The protein below binds the small molecule below.
Small molecule (SMILES): COc1ccccc1Oc1cccc(CN2CCC3(CC2)C(=O)NCN3CCc2ccccc2)c1

Binding-site contacts:
Ligand atom C14 contacts residue GLU313 of chain 1.D at 3.4 Å.
Ligand atom C25 contacts residue PHE281 of chain 1.D at 3.4 Å (hydrophobic).
Ligand atom C26 contacts residue GLU313 of chain 1.D at 3.3 Å.
Ligand atom C2 contacts residue VAL136 of chain 1.D at 3.7 Å (hydrophobic).
Ligand atom C4 contacts residue SER137 of chain 1.D at 3.6 Å.
Ligand atom C26 contacts residue THR309 of chain 1.D at 3.0 Å.
Ligand atom C5 contacts residue SER137 of chain 1.D at 3.6 Å.
Ligand atom C28 contacts residue PHE281 of chain 1.D at 3.0 Å (hydrophobic).
Ligand atom C27 contacts residue THR312 of chain 1.D at 2.7 Å.
Ligand atom C18 contacts residue GLU313 of chain 1.D at 3.6 Å.
Ligand atom C12 contacts residue GLN118 of chain 1.D at 3.5 Å.
Ligand atom C20 contacts residue TYR199 of chain 1.D at 3.6 Å (hydrophobic).
Ligand atom C23 contacts residue LEU285 of chain 1.D at 3.5 Å (hydrophobic).
Ligand atom C18 contacts residue TYR140 of chain 1.D at 3.6 Å (hydrophobic).
Ligand atom C6 contacts residue TYR140 of chain 1.D at 3.4 Å (hydrophobic).
Ligand atom C4 contacts residue TYR199 of chain 1.D at 3.3 Å (hydrophobic).
Ligand atom C11 contacts residue GLU313 of chain 1.D at 3.1 Å.
Ligand atom C11 contacts residue TYR69 of chain 1.D at 3.7 Å (hydrophobic).
Ligand atom C12 contacts residue GLU313 of chain 1.D at 3.5 Å.
Ligand atom C25 contacts residue THR309 of chain 1.D at 3.4 Å.
Ligand atom C13 contacts residue GLN118 of chain 1.D at 3.6 Å.
Ligand atom C5 contacts residue TYR140 of chain 1.D at 3.7 Å (hydrophobic).
Ligand atom N1 contacts residue GLU313 of chain 1.D at 3.0 Å (salt-bridge).
Ligand atom C1 contacts residue TRP126 of chain 1.D at 3.5 Å (hydrophobic).
Ligand atom C19 contacts residue GLU313 of chain 1.D at 3.4 Å.
Ligand atom C26 contacts residue PHE281 of chain 1.D at 3.3 Å (hydrophobic).
Ligand atom O1 contacts residue GLN118 of chain 1.D at 3.0 Å (h-bond).
Ligand atom C8 contacts residue GLN118 of chain 1.D at 3.7 Å.
Ligand atom C24 contacts residue LEU285 of chain 1.D at 3.8 Å (hydrophobic).
Ligand atom C27 contacts residue THR309 of chain 1.D at 3.6 Å.
Ligand atom C1 contacts residue GLN118 of chain 1.D at 3.2 Å.
Ligand atom C28 contacts residue LEU285 of chain 1.D at 3.6 Å (hydrophobic).
Ligand atom O3 contacts residue TYR199 of chain 1.D at 2.9 Å (h-bond).
Ligand atom C28 contacts residue THR312 of chain 1.D at 3.7 Å.
Ligand atom C9 contacts residue GLN118 of chain 1.D at 3.5 Å.
Ligand atom C29 contacts residue LEU285 of chain 1.D at 3.3 Å (hydrophobic).
Ligand atom C27 contacts residue PHE281 of chain 1.D at 3.2 Å (hydrophobic).
Ligand atom C26 contacts residue THR312 of chain 1.D at 3.4 Å.
Ligand atom C25 contacts residue GLU313 of chain 1.D at 3.5 Å.
Ligand atom C28 contacts residue VAL284 of chain 1.D at 3.2 Å (hydrophobic).

Sequence of chain 1.D:
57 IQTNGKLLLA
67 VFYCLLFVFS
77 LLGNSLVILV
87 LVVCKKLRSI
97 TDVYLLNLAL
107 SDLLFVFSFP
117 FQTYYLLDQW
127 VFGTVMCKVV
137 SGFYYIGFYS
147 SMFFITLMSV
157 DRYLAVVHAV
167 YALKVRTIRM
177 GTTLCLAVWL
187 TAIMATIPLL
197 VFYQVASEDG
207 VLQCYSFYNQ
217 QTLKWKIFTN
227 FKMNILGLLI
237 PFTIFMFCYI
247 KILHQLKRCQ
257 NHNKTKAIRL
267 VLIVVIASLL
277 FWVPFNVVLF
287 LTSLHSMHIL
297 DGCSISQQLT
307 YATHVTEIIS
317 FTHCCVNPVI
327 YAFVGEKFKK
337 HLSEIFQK